A small-molecule ligand and the protein it binds are described below.
Small molecule (SMILES): O=c1ccn([C@@H]2O[C@H](CO[P](=O)(O)O[C@H]3[C@@H](O)[C@H](n4ccc(=O)[nH]c4=O)O[C@@H]3COP(=O)(O)O)[C@@H](O)[C@H]2O)c(=O)[nH]1

Sequence of chain 32.C:
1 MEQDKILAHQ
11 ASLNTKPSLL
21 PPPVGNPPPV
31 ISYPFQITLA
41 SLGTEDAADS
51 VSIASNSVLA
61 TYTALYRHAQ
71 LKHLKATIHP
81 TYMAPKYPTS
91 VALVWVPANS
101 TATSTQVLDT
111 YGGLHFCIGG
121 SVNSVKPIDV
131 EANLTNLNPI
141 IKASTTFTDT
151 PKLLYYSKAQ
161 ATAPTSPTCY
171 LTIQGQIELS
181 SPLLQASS

Sequence of chain 33.C:
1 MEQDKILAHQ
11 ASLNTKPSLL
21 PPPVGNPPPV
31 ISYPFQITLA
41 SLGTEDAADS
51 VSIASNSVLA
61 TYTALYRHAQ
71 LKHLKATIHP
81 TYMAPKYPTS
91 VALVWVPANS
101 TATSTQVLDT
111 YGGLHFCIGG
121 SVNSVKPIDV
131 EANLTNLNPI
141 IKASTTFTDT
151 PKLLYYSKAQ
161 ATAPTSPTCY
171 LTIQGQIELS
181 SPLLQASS

Sequence of chain 32.D:
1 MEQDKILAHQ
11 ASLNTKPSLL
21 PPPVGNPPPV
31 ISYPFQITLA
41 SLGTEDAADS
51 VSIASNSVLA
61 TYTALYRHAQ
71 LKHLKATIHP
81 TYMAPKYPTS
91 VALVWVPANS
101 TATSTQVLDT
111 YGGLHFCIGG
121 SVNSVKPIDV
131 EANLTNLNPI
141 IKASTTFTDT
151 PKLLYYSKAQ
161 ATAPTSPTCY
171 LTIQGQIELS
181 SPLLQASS

Binding-site contacts:
Ligand atom N3 contacts residue GLY113 of chain 32.C at 2.1 Å.
Ligand atom C4 contacts residue GLY113 of chain 32.C at 1.2 Å.
Ligand atom N1 contacts residue VAL94 of chain 32.C at 1.9 Å.
Ligand atom N3 contacts residue VAL94 of chain 32.C at 2.3 Å.
Ligand atom C4 contacts residue VAL94 of chain 32.C at 2.8 Å (hydrophobic).
Ligand atom O2' contacts residue TRP95 of chain 32.C at 2.5 Å.
Ligand atom N1 contacts residue GLY113 of chain 32.C at 2.8 Å.
Ligand atom C2 contacts residue VAL94 of chain 32.C at 1.7 Å (hydrophobic).
Ligand atom C6 contacts residue GLY112 of chain 32.C at 2.2 Å.
Ligand atom C5 contacts residue GLY113 of chain 32.C at 1.2 Å.
Ligand atom OP2 contacts residue ASN133 of chain 32.C at 2.5 Å.
Ligand atom C5 contacts residue GLY112 of chain 32.C at 2.6 Å.
Ligand atom C2 contacts residue GLY113 of chain 32.C at 2.8 Å.
Ligand atom N3 contacts residue VAL107 of chain 32.C at 2.9 Å.
Ligand atom O4' contacts residue TRP95 of chain 32.C at 2.8 Å (h-bond).
Ligand atom O4 contacts residue GLY113 of chain 32.C at 2.0 Å.
Ligand atom O5' contacts residue ASN133 of chain 32.C at 2.9 Å (h-bond).
Ligand atom C5 contacts residue VAL94 of chain 32.C at 2.5 Å (hydrophobic).
Ligand atom C1' contacts residue VAL94 of chain 32.C at 2.6 Å (hydrophobic).
Ligand atom N3 contacts residue LEU93 of chain 32.C at 1.6 Å (h-bond).
Ligand atom O4 contacts residue GLU131 of chain 32.C at 2.6 Å (salt-bridge).
Ligand atom C1' contacts residue TRP95 of chain 32.C at 2.4 Å (hydrophobic).
Ligand atom O2 contacts residue VAL94 of chain 32.C at 1.5 Å.
Ligand atom N1 contacts residue GLY112 of chain 32.C at 2.9 Å (h-bond).
Ligand atom O4' contacts residue VAL94 of chain 32.C at 2.7 Å.
Ligand atom O4 contacts residue LEU114 of chain 32.C at 2.8 Å (h-bond).
Ligand atom C6 contacts residue VAL94 of chain 32.C at 1.8 Å (hydrophobic).
Ligand atom C2 contacts residue LEU93 of chain 32.C at 2.0 Å (hydrophobic).
Ligand atom C6 contacts residue TYR111 of chain 32.C at 3.1 Å (hydrophobic).
Ligand atom O2 contacts residue LEU93 of chain 32.C at 1.9 Å (h-bond).
Ligand atom C4 contacts residue LEU93 of chain 32.C at 2.9 Å (hydrophobic).
Ligand atom N3 contacts residue LEU114 of chain 32.C at 2.9 Å (h-bond).
Ligand atom C4' contacts residue TRP95 of chain 32.C at 3.0 Å (hydrophobic).
Ligand atom O3' contacts residue GLU131 of chain 32.C at 2.8 Å (salt-bridge).
Ligand atom C5 contacts residue THR110 of chain 32.C at 2.9 Å.
Ligand atom OP1 contacts residue ASN136 of chain 32.C at 2.4 Å (h-bond).
Ligand atom O4 contacts residue VAL107 of chain 32.C at 1.8 Å.
Ligand atom C4 contacts residue LEU114 of chain 32.C at 2.8 Å (hydrophobic).
Ligand atom C6 contacts residue GLY113 of chain 32.C at 1.8 Å.
Ligand atom C4 contacts residue VAL107 of chain 32.C at 2.6 Å (hydrophobic).